Sequence of chain 1.A:
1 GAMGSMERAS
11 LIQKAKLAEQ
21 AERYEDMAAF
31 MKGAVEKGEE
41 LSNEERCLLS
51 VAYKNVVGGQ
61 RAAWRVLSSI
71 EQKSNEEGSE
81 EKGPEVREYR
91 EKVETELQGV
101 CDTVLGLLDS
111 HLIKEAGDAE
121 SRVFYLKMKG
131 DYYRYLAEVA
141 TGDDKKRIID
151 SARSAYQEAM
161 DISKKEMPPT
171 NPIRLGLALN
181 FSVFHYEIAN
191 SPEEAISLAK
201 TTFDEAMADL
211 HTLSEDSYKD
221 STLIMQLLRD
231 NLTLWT

This small molecule binds to this protein.
Small molecule (SMILES): CC(C)[C@H](NC(=O)[C@@H](NC(=O)[C@H](C)NC(=O)[C@@H]1CCCN1C(=O)[C@@H](N)Cc1ccccc1)[C@@H](C)OP(=O)(O)O)C(=O)O

Binding-site contacts:
Ligand atom O1P contacts residue ARG61 of chain 1.A at 2.9 Å (salt-bridge).
Ligand atom O contacts residue VAL183 of chain 1.A at 3.5 Å.
Ligand atom CB contacts residue ASN231 of chain 1.A at 3.6 Å.
Ligand atom CB contacts residue ASN231 of chain 1.A at 3.6 Å.
Ligand atom OXT contacts residue LYS127 of chain 1.A at 3.9 Å.
Ligand atom CG2 contacts residue GEH1 of chain 1.F at 3.9 Å.
Ligand atom OXT contacts residue GEH1 of chain 1.F at 3.8 Å.
Ligand atom N contacts residue ASN180 of chain 1.A at 3.0 Å (h-bond).
Ligand atom C contacts residue ASN180 of chain 1.A at 3.5 Å.
Ligand atom CA contacts residue ASN231 of chain 1.A at 3.8 Å.
Ligand atom CG2 contacts residue ASN180 of chain 1.A at 3.6 Å.
Ligand atom P contacts residue ARG61 of chain 1.A at 3.6 Å.
Ligand atom CA contacts residue LEU179 of chain 1.A at 3.8 Å (hydrophobic).
Ligand atom O2P contacts residue ARG134 of chain 1.A at 2.8 Å (salt-bridge).
Ligand atom CG2 contacts residue VAL183 of chain 1.A at 3.7 Å (hydrophobic).
Ligand atom O contacts residue ASN180 of chain 1.A at 2.8 Å (h-bond).
Ligand atom P contacts residue ARG134 of chain 1.A at 3.8 Å.
Ligand atom P contacts residue TYR135 of chain 1.A at 3.8 Å.
Ligand atom O contacts residue LYS54 of chain 1.A at 3.4 Å (salt-bridge).
Ligand atom C contacts residue LYS127 of chain 1.A at 3.6 Å.
Ligand atom OXT contacts residue LYS54 of chain 1.A at 3.9 Å.
Ligand atom CA contacts residue ASN180 of chain 1.A at 3.2 Å.
Ligand atom O contacts residue LEU179 of chain 1.A at 3.5 Å.
Ligand atom CG2 contacts residue ARG134 of chain 1.A at 3.8 Å.
Ligand atom O3P contacts residue TYR135 of chain 1.A at 2.6 Å (h-bond).
Ligand atom CB contacts residue ASN180 of chain 1.A at 3.2 Å.
Ligand atom O1P contacts residue LYS54 of chain 1.A at 3.3 Å (salt-bridge).
Ligand atom CB contacts residue TRP235 of chain 1.A at 3.9 Å (hydrophobic).
Ligand atom N contacts residue ASN231 of chain 1.A at 2.8 Å (h-bond).
Ligand atom C contacts residue ASN231 of chain 1.A at 3.7 Å.
Ligand atom O2P contacts residue ARG61 of chain 1.A at 2.9 Å (salt-bridge).
Ligand atom CG contacts residue VAL183 of chain 1.A at 3.8 Å (hydrophobic).
Ligand atom CB contacts residue ARG65 of chain 1.A at 3.8 Å.
Ligand atom CB contacts residue VAL183 of chain 1.A at 3.9 Å (hydrophobic).
Ligand atom O contacts residue LYS127 of chain 1.A at 2.8 Å (salt-bridge).
Ligand atom CG1 contacts residue LEU227 of chain 1.A at 3.5 Å (hydrophobic).
Ligand atom O3P contacts residue ARG134 of chain 1.A at 2.9 Å (salt-bridge).
Ligand atom CA contacts residue ASN231 of chain 1.A at 3.5 Å.
Ligand atom O contacts residue ASN231 of chain 1.A at 3.0 Å (h-bond).
Ligand atom CG2 contacts residue GLY176 of chain 1.A at 3.5 Å.